Sequence of chain 1.D:
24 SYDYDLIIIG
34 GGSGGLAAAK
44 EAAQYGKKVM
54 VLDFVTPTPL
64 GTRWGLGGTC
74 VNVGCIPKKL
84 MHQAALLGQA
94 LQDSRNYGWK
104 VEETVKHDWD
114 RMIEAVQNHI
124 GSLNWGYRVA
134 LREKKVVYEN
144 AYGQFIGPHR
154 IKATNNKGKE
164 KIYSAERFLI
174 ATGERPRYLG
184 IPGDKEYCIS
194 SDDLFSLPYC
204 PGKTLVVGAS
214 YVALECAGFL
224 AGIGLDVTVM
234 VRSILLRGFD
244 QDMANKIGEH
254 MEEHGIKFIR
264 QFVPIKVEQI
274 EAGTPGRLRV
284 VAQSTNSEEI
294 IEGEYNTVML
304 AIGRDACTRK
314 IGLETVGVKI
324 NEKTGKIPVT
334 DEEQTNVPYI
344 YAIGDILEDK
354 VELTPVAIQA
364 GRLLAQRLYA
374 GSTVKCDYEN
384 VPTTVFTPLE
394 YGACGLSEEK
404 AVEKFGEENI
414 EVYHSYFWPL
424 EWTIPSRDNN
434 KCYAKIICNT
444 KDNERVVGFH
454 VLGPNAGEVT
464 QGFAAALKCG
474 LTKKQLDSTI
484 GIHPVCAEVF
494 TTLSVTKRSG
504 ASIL

This small molecule binds to this protein.
Small molecule (SMILES): Cl[Pt+]12<-n3ccccc3-c3cccc(-c4ccccn->14)n->23

Sequence of chain 1.C:
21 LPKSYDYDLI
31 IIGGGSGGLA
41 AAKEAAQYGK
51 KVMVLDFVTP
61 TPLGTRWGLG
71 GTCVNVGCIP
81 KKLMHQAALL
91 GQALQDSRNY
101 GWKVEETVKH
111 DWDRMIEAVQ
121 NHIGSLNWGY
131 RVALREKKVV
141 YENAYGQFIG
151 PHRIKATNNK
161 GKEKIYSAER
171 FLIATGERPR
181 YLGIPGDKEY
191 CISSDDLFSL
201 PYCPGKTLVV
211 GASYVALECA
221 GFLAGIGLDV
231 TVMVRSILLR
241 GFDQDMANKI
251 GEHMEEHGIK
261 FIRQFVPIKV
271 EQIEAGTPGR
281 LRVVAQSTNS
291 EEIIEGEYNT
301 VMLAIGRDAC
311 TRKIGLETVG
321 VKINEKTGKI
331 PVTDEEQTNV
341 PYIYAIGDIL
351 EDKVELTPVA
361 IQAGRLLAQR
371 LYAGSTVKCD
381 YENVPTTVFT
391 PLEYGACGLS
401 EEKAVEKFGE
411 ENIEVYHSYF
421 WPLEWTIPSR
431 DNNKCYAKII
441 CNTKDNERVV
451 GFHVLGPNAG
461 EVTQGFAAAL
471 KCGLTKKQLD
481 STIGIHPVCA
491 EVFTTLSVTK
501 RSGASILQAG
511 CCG

Binding-site contacts:
Ligand atom C12 contacts residue ASN121 of chain 1.D at 3.7 Å.
Ligand atom C11 contacts residue CYS512 of chain 1.C at 4.4 Å (hydrophobic).
Ligand atom N2 contacts residue CYS512 of chain 1.C at 4.2 Å.
Ligand atom C9 contacts residue TRP128 of chain 1.D at 4.0 Å (hydrophobic).
Ligand atom C2 contacts residue TRP128 of chain 1.D at 4.2 Å (hydrophobic).
Ligand atom C15 contacts residue SER125 of chain 1.D at 3.8 Å.
Ligand atom N3 contacts residue SER125 of chain 1.D at 4.3 Å.
Ligand atom C5 contacts residue TRP128 of chain 1.D at 3.4 Å (hydrophobic).
Ligand atom C13 contacts residue GLY513 of chain 1.C at 4.5 Å.
Ligand atom C13 contacts residue ASN121 of chain 1.D at 3.4 Å.
Ligand atom C14 contacts residue ASN121 of chain 1.D at 4.2 Å.
Ligand atom C14 contacts residue GLY513 of chain 1.C at 3.2 Å.
Ligand atom C1 contacts residue CYS512 of chain 1.C at 3.7 Å (hydrophobic).
Ligand atom C3 contacts residue TRP128 of chain 1.D at 3.6 Å (hydrophobic).
Ligand atom PT1 contacts residue CYS512 of chain 1.C at 2.2 Å.
Ligand atom C15 contacts residue GLY513 of chain 1.C at 3.5 Å.
Ligand atom C14 contacts residue CYS512 of chain 1.C at 3.6 Å (hydrophobic).
Ligand atom C8 contacts residue TRP128 of chain 1.D at 3.3 Å (hydrophobic).
Ligand atom C6 contacts residue TRP128 of chain 1.D at 3.4 Å (hydrophobic).
Ligand atom C11 contacts residue SER125 of chain 1.D at 4.2 Å.
Ligand atom C4 contacts residue TRP128 of chain 1.D at 3.2 Å (hydrophobic).
Ligand atom C12 contacts residue SER125 of chain 1.D at 4.1 Å.
Ligand atom C13 contacts residue SER125 of chain 1.D at 3.6 Å.
Ligand atom C15 contacts residue CYS512 of chain 1.C at 2.7 Å (hydrophobic).
Ligand atom N1 contacts residue TRP128 of chain 1.D at 3.5 Å.
Ligand atom C10 contacts residue TRP128 of chain 1.D at 4.1 Å (hydrophobic).
Ligand atom N2 contacts residue TRP128 of chain 1.D at 3.9 Å.
Ligand atom N3 contacts residue CYS512 of chain 1.C at 3.2 Å (h-bond).
Ligand atom PT1 contacts residue TRP128 of chain 1.D at 4.3 Å.
Ligand atom C14 contacts residue SER125 of chain 1.D at 3.4 Å.
Ligand atom N1 contacts residue CYS512 of chain 1.C at 3.5 Å (h-bond).
Ligand atom C1 contacts residue TRP128 of chain 1.D at 3.9 Å (hydrophobic).
Ligand atom C7 contacts residue TRP128 of chain 1.D at 3.1 Å (hydrophobic).